Binding-site contacts:
Ligand atom C16 contacts residue ASP219 of chain 1.B at 3.7 Å.
Ligand atom O19 contacts residue ALA244 of chain 1.B at 3.2 Å.
Ligand atom N17 contacts residue ASP219 of chain 1.B at 2.9 Å (salt-bridge).
Ligand atom C2 contacts residue VAL242 of chain 1.B at 3.6 Å (hydrophobic).
Ligand atom F32 contacts residue TYR188 of chain 1.B at 3.5 Å.
Ligand atom C29 contacts residue ARG311 of chain 1.B at 3.5 Å.
Ligand atom O8 contacts residue ILE309 of chain 1.B at 3.7 Å.
Ligand atom N24 contacts residue PHE193 of chain 1.B at 3.3 Å (h-bond).
Ligand atom F32 contacts residue TYR240 of chain 1.B at 3.2 Å.
Ligand atom F31 contacts residue TYR240 of chain 1.B at 3.4 Å.
Ligand atom C21 contacts residue TYR18 of chain 1.A at 3.6 Å (hydrophobic).
Ligand atom C16 contacts residue ALA244 of chain 1.B at 3.6 Å (hydrophobic).
Ligand atom C16 contacts residue VAL242 of chain 1.B at 3.4 Å (hydrophobic).
Ligand atom C29 contacts residue PHE193 of chain 1.B at 3.4 Å (hydrophobic).
Ligand atom N28 contacts residue ARG311 of chain 1.B at 3.5 Å.
Ligand atom O9 contacts residue ILE351 of chain 1.B at 3.6 Å.
Ligand atom N28 contacts residue PHE193 of chain 1.B at 3.5 Å.
Ligand atom F31 contacts residue SER241 of chain 1.B at 3.1 Å.
Ligand atom C20 contacts residue TYR18 of chain 1.A at 3.6 Å (hydrophobic).
Ligand atom F33 contacts residue TYR188 of chain 1.B at 3.1 Å.
Ligand atom C23 contacts residue PHE193 of chain 1.B at 3.5 Å (hydrophobic).
Ligand atom C18 contacts residue TYR18 of chain 1.A at 3.6 Å (hydrophobic).
Ligand atom C12 contacts residue HIS191 of chain 1.B at 3.3 Å.
Ligand atom N25 contacts residue ARG196 of chain 1.B at 3.7 Å.
Ligand atom N24 contacts residue ARG196 of chain 1.B at 3.3 Å (salt-bridge).
Ligand atom C27 contacts residue PHE193 of chain 1.B at 3.4 Å (hydrophobic).
Ligand atom F32 contacts residue GLY217 of chain 1.B at 3.5 Å.
Ligand atom C11 contacts residue HIS191 of chain 1.B at 3.2 Å.
Ligand atom C21 contacts residue ASP219 of chain 1.B at 3.3 Å.
Ligand atom F31 contacts residue VAL242 of chain 1.B at 3.4 Å.
Ligand atom C22 contacts residue TYR18 of chain 1.A at 3.7 Å (hydrophobic).
Ligand atom C14 contacts residue VAL242 of chain 1.B at 3.4 Å (hydrophobic).
Ligand atom C29 contacts residue TYR18 of chain 1.A at 3.5 Å (hydrophobic).
Ligand atom C15 contacts residue VAL242 of chain 1.B at 3.4 Å (hydrophobic).
Ligand atom C16 contacts residue SER241 of chain 1.B at 3.6 Å.
Ligand atom C20 contacts residue PHE193 of chain 1.B at 3.5 Å (hydrophobic).
Ligand atom N17 contacts residue TYR18 of chain 1.A at 3.5 Å.
Ligand atom C22 contacts residue PHE193 of chain 1.B at 3.6 Å (hydrophobic).
Ligand atom F32 contacts residue HIS191 of chain 1.B at 3.5 Å.
Ligand atom C27 contacts residue TYR18 of chain 1.A at 3.5 Å (hydrophobic).

A small-molecule ligand and the protein it binds are described below.
Small molecule (SMILES): O=C(NCc1ccc(S(=O)(=O)c2cccc(C(F)(F)F)c2)cc1)c1cnc2n[nH]cc2c1

Sequence of chain 1.A:
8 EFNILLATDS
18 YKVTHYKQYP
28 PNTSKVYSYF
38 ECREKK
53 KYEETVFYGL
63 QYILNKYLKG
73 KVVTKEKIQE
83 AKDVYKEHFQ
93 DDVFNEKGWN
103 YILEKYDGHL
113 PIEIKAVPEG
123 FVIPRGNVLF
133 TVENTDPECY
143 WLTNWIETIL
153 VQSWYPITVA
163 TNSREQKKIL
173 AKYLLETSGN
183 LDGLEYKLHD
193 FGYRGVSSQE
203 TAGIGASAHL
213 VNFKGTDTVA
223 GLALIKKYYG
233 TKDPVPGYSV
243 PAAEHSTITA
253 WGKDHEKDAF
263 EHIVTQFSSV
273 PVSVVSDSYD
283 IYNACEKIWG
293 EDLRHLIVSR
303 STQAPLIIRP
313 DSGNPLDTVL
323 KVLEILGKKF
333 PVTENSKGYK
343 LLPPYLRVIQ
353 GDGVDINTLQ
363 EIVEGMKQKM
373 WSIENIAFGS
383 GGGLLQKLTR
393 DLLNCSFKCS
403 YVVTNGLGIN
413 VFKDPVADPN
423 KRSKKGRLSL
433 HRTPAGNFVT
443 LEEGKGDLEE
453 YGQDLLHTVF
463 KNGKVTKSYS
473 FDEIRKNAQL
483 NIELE

Sequence of chain 1.B:
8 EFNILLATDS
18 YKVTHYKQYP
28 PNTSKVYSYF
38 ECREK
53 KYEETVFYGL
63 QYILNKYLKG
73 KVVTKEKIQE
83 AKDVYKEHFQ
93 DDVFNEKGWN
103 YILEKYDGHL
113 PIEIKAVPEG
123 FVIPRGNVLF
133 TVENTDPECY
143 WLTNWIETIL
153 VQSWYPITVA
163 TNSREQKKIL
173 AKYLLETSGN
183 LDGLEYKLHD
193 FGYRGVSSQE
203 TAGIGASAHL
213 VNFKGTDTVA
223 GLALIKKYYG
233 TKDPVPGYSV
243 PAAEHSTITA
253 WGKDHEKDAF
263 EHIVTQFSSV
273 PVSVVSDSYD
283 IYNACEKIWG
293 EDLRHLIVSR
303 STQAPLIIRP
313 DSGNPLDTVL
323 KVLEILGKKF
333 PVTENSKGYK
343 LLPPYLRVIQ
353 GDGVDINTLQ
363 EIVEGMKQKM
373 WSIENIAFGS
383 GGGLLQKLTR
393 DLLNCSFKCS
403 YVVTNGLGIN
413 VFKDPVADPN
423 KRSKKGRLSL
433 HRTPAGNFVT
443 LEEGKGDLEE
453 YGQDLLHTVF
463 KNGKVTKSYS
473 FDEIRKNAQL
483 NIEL